Binding-site contacts:
Ligand atom O5' contacts residue THR46 of chain 1.A at 3.2 Å (h-bond).
Ligand atom PB contacts residue MG1 of chain 1.F at 3.2 Å.
Ligand atom O1B contacts residue THR45 of chain 1.A at 3.0 Å (h-bond).
Ligand atom O1G contacts residue TYR60 of chain 1.A at 2.8 Å (h-bond).
Ligand atom C2' contacts residue GLU57 of chain 1.A at 3.5 Å.
Ligand atom C6 contacts residue ASP146 of chain 1.A at 3.5 Å.
Ligand atom O6 contacts residue ASP146 of chain 1.A at 3.5 Å (salt-bridge).
Ligand atom N3B contacts residue TYR60 of chain 1.A at 3.2 Å.
Ligand atom O4' contacts residue LYS144 of chain 1.A at 3.2 Å (salt-bridge).
Ligand atom N1 contacts residue LYS173 of chain 1.A at 3.6 Å.
Ligand atom O2A contacts residue THR46 of chain 1.A at 2.7 Å (h-bond).
Ligand atom O6 contacts residue LYS173 of chain 1.A at 3.3 Å (salt-bridge).
Ligand atom C2' contacts residue THR46 of chain 1.A at 3.5 Å.
Ligand atom N2 contacts residue ILE147 of chain 1.A at 3.5 Å.
Ligand atom O1B contacts residue MG1 of chain 1.F at 2.1 Å.
Ligand atom PA contacts residue THR46 of chain 1.A at 3.6 Å.
Ligand atom O2B contacts residue GLY43 of chain 1.A at 3.2 Å (h-bond).
Ligand atom O2G contacts residue THR63 of chain 1.A at 2.8 Å (h-bond).
Ligand atom O2' contacts residue LYS58 of chain 1.A at 3.2 Å (salt-bridge).
Ligand atom O1A contacts residue TYR60 of chain 1.A at 3.3 Å.
Ligand atom O2' contacts residue PHE56 of chain 1.A at 3.6 Å.
Ligand atom N3B contacts residue GLY41 of chain 1.A at 3.1 Å (h-bond).
Ligand atom O1B contacts residue LYS44 of chain 1.A at 3.6 Å.
Ligand atom O2' contacts residue GLU57 of chain 1.A at 2.7 Å (salt-bridge).
Ligand atom O6 contacts residue ALA172 of chain 1.A at 3.0 Å (h-bond).
Ligand atom O3G contacts residue LYS44 of chain 1.A at 2.7 Å (salt-bridge).
Ligand atom O2B contacts residue THR42 of chain 1.A at 3.5 Å (h-bond).
Ligand atom O2B contacts residue LYS44 of chain 1.A at 2.9 Å (salt-bridge).
Ligand atom O3A contacts residue GLY43 of chain 1.A at 3.0 Å (h-bond).
Ligand atom O2A contacts residue GLY43 of chain 1.A at 3.4 Å.
Ligand atom O2G contacts residue MG1 of chain 1.F at 2.0 Å.
Ligand atom N2 contacts residue ASP146 of chain 1.A at 3.0 Å (salt-bridge).
Ligand atom N3B contacts residue MG1 of chain 1.F at 3.4 Å.
Ligand atom PG contacts residue MG1 of chain 1.F at 3.1 Å.
Ligand atom O6 contacts residue ASN143 of chain 1.A at 3.2 Å (h-bond).
Ligand atom O3G contacts residue GLY89 of chain 1.A at 2.8 Å (h-bond).
Ligand atom O3' contacts residue LYS58 of chain 1.A at 2.6 Å (salt-bridge).
Ligand atom O2A contacts residue THR45 of chain 1.A at 3.2 Å (h-bond).
Ligand atom N7 contacts residue ASN143 of chain 1.A at 3.2 Å (h-bond).
Ligand atom N1 contacts residue ASP146 of chain 1.A at 2.7 Å (salt-bridge).

A protein and the small-molecule ligand that binds it are described below.
Small molecule (SMILES): Nc1nc2c(ncn2[C@@H]2O[C@H](CO[P](=O)(O)O[P](=O)(O)NP(=O)(O)O)[C@@H](O)[C@H]2O)c(=O)[nH]1

Sequence of chain 1.A:
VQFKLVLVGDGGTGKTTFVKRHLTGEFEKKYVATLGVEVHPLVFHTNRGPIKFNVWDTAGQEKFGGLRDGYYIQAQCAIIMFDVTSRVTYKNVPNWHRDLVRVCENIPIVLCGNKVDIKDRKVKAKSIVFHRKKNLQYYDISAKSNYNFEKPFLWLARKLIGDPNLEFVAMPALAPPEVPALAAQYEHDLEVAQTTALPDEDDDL